Sequence of chain 1.B:
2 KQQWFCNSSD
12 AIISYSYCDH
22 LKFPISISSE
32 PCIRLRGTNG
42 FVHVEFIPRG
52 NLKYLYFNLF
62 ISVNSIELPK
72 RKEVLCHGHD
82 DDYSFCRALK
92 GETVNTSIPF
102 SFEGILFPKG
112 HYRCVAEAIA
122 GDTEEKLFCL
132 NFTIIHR

A small-molecule ligand and the protein it binds are described below.
Small molecule (SMILES): CC(=O)N[C@@H]1[C@@H](O)[C@H](O)[C@@H](CO)O[C@H]1O

Binding-site contacts:
Ligand atom C3 contacts residue ASN96 of chain 1.B at 3.9 Å.
Ligand atom N2 contacts residue ASN96 of chain 1.B at 3.0 Å (h-bond).
Ligand atom C2 contacts residue ASN96 of chain 1.B at 2.5 Å.
Ligand atom C1 contacts residue GLU46 of chain 1.B at 4.2 Å.
Ligand atom C8 contacts residue GLU46 of chain 1.B at 3.0 Å.
Ligand atom C1 contacts residue ASN96 of chain 1.B at 1.5 Å.
Ligand atom O7 contacts residue ASN96 of chain 1.B at 3.8 Å.
Ligand atom C7 contacts residue ASN96 of chain 1.B at 3.6 Å.
Ligand atom O7 contacts residue GLU46 of chain 1.B at 4.4 Å.
Ligand atom C5 contacts residue ASN96 of chain 1.B at 3.7 Å.
Ligand atom C2 contacts residue GLU46 of chain 1.B at 4.1 Å.
Ligand atom O5 contacts residue ASN96 of chain 1.B at 2.4 Å (h-bond).
Ligand atom N2 contacts residue GLU46 of chain 1.B at 3.0 Å (salt-bridge).
Ligand atom C7 contacts residue GLU46 of chain 1.B at 3.3 Å.
Ligand atom C4 contacts residue ASN96 of chain 1.B at 4.3 Å.